Sequence of chain 1.C:
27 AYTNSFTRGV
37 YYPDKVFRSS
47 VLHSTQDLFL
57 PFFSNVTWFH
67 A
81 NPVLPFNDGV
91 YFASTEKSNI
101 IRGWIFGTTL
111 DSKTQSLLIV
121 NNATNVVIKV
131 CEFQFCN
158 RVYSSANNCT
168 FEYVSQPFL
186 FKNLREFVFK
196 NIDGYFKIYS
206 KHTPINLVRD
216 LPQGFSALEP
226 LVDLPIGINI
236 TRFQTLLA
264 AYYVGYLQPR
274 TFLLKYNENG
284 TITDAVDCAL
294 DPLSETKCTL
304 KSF

Sequence of chain 1.B:
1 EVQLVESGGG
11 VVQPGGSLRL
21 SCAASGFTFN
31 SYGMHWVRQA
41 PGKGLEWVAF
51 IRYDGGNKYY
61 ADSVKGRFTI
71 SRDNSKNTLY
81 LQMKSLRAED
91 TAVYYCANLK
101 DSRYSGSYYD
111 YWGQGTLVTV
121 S

Binding-site contacts:
Ligand atom C3 contacts residue ASN234 of chain 1.C at 3.9 Å.
Ligand atom C4 contacts residue ASN234 of chain 1.C at 4.3 Å.
Ligand atom C6 contacts residue ARG103 of chain 1.B at 3.6 Å.
Ligand atom C2 contacts residue ASN234 of chain 1.C at 2.5 Å.
Ligand atom O6 contacts residue TYR104 of chain 1.B at 3.7 Å.
Ligand atom O7 contacts residue ASN234 of chain 1.C at 3.4 Å (h-bond).
Ligand atom C8 contacts residue ASN234 of chain 1.C at 4.5 Å.
Ligand atom C6 contacts residue TYR104 of chain 1.B at 4.2 Å (hydrophobic).
Ligand atom O6 contacts residue ARG103 of chain 1.B at 4.0 Å.
Ligand atom N2 contacts residue ASN234 of chain 1.C at 2.9 Å (h-bond).
Ligand atom C7 contacts residue ASN234 of chain 1.C at 3.4 Å.
Ligand atom O5 contacts residue ASN234 of chain 1.C at 2.4 Å (h-bond).
Ligand atom C1 contacts residue ASN234 of chain 1.C at 1.5 Å.
Ligand atom C5 contacts residue ASN234 of chain 1.C at 3.7 Å.

This protein binds this small molecule.
Small molecule (SMILES): CC(=O)N[C@@H]1[C@@H](O)[C@H](O)[C@@H](CO)O[C@H]1O